Binding-site contacts:
Ligand atom N2 contacts residue ASN771 of chain 1.C at 2.9 Å (h-bond).
Ligand atom C3 contacts residue ASN771 of chain 1.C at 3.8 Å.
Ligand atom C8 contacts residue ASN771 of chain 1.C at 4.3 Å.
Ligand atom O7 contacts residue TRP768 of chain 1.C at 3.2 Å.
Ligand atom O7 contacts residue ASN771 of chain 1.C at 3.0 Å (h-bond).
Ligand atom C2 contacts residue ASN771 of chain 1.C at 2.5 Å.
Ligand atom C7 contacts residue TRP768 of chain 1.C at 3.9 Å (hydrophobic).
Ligand atom C1 contacts residue ASN771 of chain 1.C at 1.4 Å.
Ligand atom C7 contacts residue ASN771 of chain 1.C at 3.1 Å.
Ligand atom C8 contacts residue TRP768 of chain 1.C at 3.8 Å (hydrophobic).
Ligand atom C4 contacts residue ASN771 of chain 1.C at 4.2 Å.
Ligand atom O5 contacts residue ASN771 of chain 1.C at 2.4 Å (h-bond).
Ligand atom C5 contacts residue ASN771 of chain 1.C at 3.7 Å.
Ligand atom C8 contacts residue PRO767 of chain 1.C at 3.8 Å (hydrophobic).

Sequence of chain 1.C:
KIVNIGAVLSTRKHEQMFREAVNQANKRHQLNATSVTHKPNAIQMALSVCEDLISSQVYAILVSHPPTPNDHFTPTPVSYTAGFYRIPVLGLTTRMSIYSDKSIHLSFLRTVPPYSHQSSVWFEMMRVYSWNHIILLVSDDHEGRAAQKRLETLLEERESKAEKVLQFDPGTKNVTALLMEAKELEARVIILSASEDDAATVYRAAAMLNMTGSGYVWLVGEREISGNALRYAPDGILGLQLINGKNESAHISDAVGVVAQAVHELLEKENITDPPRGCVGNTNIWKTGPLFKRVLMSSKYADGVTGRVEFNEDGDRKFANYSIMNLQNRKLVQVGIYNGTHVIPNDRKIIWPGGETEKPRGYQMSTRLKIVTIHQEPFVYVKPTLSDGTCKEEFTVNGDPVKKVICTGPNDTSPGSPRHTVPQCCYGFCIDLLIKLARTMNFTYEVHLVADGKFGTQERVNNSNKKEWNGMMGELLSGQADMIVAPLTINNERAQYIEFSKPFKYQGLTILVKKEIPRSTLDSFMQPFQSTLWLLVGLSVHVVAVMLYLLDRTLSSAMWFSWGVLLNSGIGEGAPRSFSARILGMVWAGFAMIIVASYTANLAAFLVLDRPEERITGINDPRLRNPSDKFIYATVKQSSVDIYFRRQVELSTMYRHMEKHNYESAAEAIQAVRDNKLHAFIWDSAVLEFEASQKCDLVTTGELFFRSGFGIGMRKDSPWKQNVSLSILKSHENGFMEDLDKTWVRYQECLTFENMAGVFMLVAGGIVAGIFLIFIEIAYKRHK

A small-molecule ligand and the protein it binds are described below.
Small molecule (SMILES): CC(=O)N[C@@H]1[C@@H](O)[C@H](O)[C@@H](CO)O[C@H]1O